A protein and the small-molecule ligand that binds it are described below.
Small molecule (SMILES): NCC(=O)O

Sequence of chain 1.A:
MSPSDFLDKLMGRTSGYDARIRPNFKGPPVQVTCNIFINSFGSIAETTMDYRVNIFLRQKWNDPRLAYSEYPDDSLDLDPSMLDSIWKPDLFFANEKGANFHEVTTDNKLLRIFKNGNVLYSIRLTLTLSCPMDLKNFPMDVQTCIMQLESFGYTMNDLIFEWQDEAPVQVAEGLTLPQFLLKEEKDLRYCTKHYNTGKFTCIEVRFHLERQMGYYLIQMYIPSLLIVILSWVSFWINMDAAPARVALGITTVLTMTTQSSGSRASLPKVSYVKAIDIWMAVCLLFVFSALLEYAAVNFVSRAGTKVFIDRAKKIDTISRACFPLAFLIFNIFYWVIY

Binding-site contacts:
Ligand atom CA contacts residue LEU117 of chain 1.A at 4.2 Å (hydrophobic).
Ligand atom O contacts residue LEU117 of chain 1.A at 4.4 Å.
Ligand atom O contacts residue SER129 of chain 1.A at 2.4 Å (h-bond).
Ligand atom N contacts residue PHE159 of chain 1.E at 2.9 Å (h-bond).
Ligand atom CA contacts residue PHE159 of chain 1.E at 3.4 Å (hydrophobic).
Ligand atom OXT contacts residue TYR202 of chain 1.E at 4.1 Å.
Ligand atom CA contacts residue PHE63 of chain 1.A at 3.8 Å (hydrophobic).
Ligand atom C contacts residue SER129 of chain 1.A at 3.5 Å.
Ligand atom O contacts residue PHE159 of chain 1.E at 3.8 Å.
Ligand atom C contacts residue ARG65 of chain 1.A at 3.8 Å.
Ligand atom CA contacts residue THR204 of chain 1.E at 4.3 Å.
Ligand atom N contacts residue LEU117 of chain 1.A at 4.0 Å.
Ligand atom OXT contacts residue THR204 of chain 1.E at 2.6 Å (h-bond).
Ligand atom N contacts residue THR204 of chain 1.E at 3.8 Å.
Ligand atom C contacts residue PHE63 of chain 1.A at 3.5 Å (hydrophobic).
Ligand atom O contacts residue ARG65 of chain 1.A at 3.2 Å (salt-bridge).
Ligand atom CA contacts residue TYR202 of chain 1.E at 4.5 Å (hydrophobic).
Ligand atom C contacts residue PHE159 of chain 1.E at 4.3 Å (hydrophobic).
Ligand atom C contacts residue THR204 of chain 1.E at 3.6 Å.
Ligand atom O contacts residue PHE63 of chain 1.A at 3.6 Å.
Ligand atom N contacts residue TYR202 of chain 1.E at 3.8 Å.
Ligand atom O contacts residue THR204 of chain 1.E at 4.4 Å.
Ligand atom OXT contacts residue SER129 of chain 1.A at 4.1 Å.
Ligand atom N contacts residue PHE207 of chain 1.E at 3.3 Å.
Ligand atom C contacts residue LEU117 of chain 1.A at 4.2 Å (hydrophobic).
Ligand atom OXT contacts residue ARG65 of chain 1.A at 2.9 Å (salt-bridge).
Ligand atom OXT contacts residue PHE63 of chain 1.A at 3.9 Å.

Sequence of chain 1.E:
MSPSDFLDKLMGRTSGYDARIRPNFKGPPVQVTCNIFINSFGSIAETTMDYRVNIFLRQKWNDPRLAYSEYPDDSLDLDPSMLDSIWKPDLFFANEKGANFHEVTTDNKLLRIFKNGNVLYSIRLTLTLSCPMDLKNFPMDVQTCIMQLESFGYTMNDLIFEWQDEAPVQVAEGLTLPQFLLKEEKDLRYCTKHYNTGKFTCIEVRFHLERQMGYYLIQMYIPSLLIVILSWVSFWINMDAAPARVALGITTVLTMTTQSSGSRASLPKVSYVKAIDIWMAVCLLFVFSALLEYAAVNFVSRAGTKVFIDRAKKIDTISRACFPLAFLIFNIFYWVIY